This small molecule binds to this protein.
Small molecule (SMILES): CC(=O)N[C@H]1[C@H]([C@H](O)[C@H](O)CO)O[C@@](OC[C@H]2O[C@@H](O)[C@H](O)[C@@H](O)[C@H]2O)(C(=O)O)C[C@@H]1O

Binding-site contacts:
Ligand atom C4 contacts residue ALA125 of chain 2.A at 3.2 Å (hydrophobic).
Ligand atom O5 contacts residue SER127 of chain 2.A at 4.1 Å.
Ligand atom C8 contacts residue TRP142 of chain 2.A at 4.2 Å (hydrophobic).
Ligand atom N5 contacts residue ALA125 of chain 2.A at 2.9 Å (h-bond).
Ligand atom C6 contacts residue ALA125 of chain 2.A at 4.1 Å (hydrophobic).
Ligand atom C5 contacts residue ALA125 of chain 2.A at 3.6 Å (hydrophobic).
Ligand atom O1B contacts residue SER127 of chain 2.A at 3.9 Å.
Ligand atom O1A contacts residue GLN217 of chain 2.A at 3.8 Å.
Ligand atom O10 contacts residue LEU185 of chain 2.A at 3.1 Å.
Ligand atom C11 contacts residue GLY124 of chain 2.A at 3.6 Å.
Ligand atom C10 contacts residue ALA125 of chain 2.A at 3.9 Å (hydrophobic).
Ligand atom C9 contacts residue TRP142 of chain 2.A at 4.0 Å (hydrophobic).
Ligand atom C1 contacts residue SER127 of chain 2.A at 3.8 Å.
Ligand atom O1A contacts residue SER127 of chain 2.A at 3.1 Å (h-bond).
Ligand atom O9 contacts residue HIS174 of chain 2.A at 3.5 Å (h-bond).
Ligand atom C10 contacts residue LEU185 of chain 2.A at 4.1 Å (hydrophobic).
Ligand atom C9 contacts residue TYR88 of chain 2.A at 3.5 Å (hydrophobic).
Ligand atom O7 contacts residue LEU185 of chain 2.A at 3.9 Å.
Ligand atom C1 contacts residue GLN217 of chain 2.A at 3.7 Å.
Ligand atom O8 contacts residue TYR88 of chain 2.A at 3.4 Å.
Ligand atom C11 contacts residue LEU144 of chain 2.A at 3.7 Å (hydrophobic).
Ligand atom O1B contacts residue GLN217 of chain 2.A at 3.1 Å (h-bond).
Ligand atom O1A contacts residue THR126 of chain 2.A at 3.7 Å.
Ligand atom C1 contacts residue THR126 of chain 2.A at 3.5 Å.
Ligand atom O9 contacts residue TYR88 of chain 2.A at 2.9 Å (h-bond).
Ligand atom O8 contacts residue GLN217 of chain 2.A at 2.9 Å (h-bond).
Ligand atom C1 contacts residue SER127 of chain 2.A at 3.7 Å.
Ligand atom C11 contacts residue TRP142 of chain 2.A at 3.9 Å (hydrophobic).
Ligand atom O4 contacts residue ALA125 of chain 2.A at 3.4 Å (h-bond).
Ligand atom O7 contacts residue GLU181 of chain 2.A at 3.6 Å (salt-bridge).
Ligand atom O1B contacts residue THR126 of chain 2.A at 2.6 Å (h-bond).
Ligand atom O1 contacts residue SER127 of chain 2.A at 3.9 Å.
Ligand atom C5 contacts residue GLN217 of chain 2.A at 3.9 Å.
Ligand atom C7 contacts residue TRP142 of chain 2.A at 3.9 Å (hydrophobic).
Ligand atom C9 contacts residue HIS174 of chain 2.A at 3.5 Å.
Ligand atom C3 contacts residue GLY216 of chain 2.A at 4.1 Å.
Ligand atom C8 contacts residue TYR88 of chain 2.A at 4.2 Å (hydrophobic).
Ligand atom C8 contacts residue GLN217 of chain 2.A at 4.1 Å.
Ligand atom C11 contacts residue ALA125 of chain 2.A at 3.9 Å (hydrophobic).
Ligand atom O8 contacts residue TRP142 of chain 2.A at 4.0 Å.

Sequence of chain 2.A:
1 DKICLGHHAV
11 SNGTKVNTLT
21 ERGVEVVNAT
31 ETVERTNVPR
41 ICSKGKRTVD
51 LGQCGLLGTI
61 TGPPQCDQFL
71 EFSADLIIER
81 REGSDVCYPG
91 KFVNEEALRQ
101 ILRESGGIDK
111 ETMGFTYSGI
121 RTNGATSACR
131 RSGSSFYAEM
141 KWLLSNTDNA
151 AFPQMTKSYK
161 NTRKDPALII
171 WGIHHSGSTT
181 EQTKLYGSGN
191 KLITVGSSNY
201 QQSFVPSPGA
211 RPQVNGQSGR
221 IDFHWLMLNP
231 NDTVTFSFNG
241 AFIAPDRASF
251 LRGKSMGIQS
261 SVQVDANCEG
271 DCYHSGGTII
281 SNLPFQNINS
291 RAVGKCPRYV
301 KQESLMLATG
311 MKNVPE